Binding-site contacts:
Ligand atom C7 contacts residue ASN154 of chain 37.E at 3.6 Å.
Ligand atom O5 contacts residue ASN154 of chain 37.E at 2.4 Å (h-bond).
Ligand atom C8 contacts residue ASN154 of chain 37.E at 4.0 Å.
Ligand atom N2 contacts residue ASN154 of chain 37.E at 2.9 Å (h-bond).
Ligand atom C5 contacts residue ASN154 of chain 37.E at 3.6 Å.
Ligand atom C1 contacts residue ASN154 of chain 37.E at 1.4 Å.
Ligand atom C4 contacts residue ASN154 of chain 37.E at 4.2 Å.
Ligand atom O5 contacts residue SER157 of chain 37.E at 3.9 Å.
Ligand atom C2 contacts residue ASN154 of chain 37.E at 2.5 Å.
Ligand atom C1 contacts residue SER156 of chain 37.E at 4.5 Å.
Ligand atom O7 contacts residue ASN154 of chain 37.E at 4.0 Å.
Ligand atom C3 contacts residue ASN154 of chain 37.E at 3.8 Å.
Ligand atom C1 contacts residue SER157 of chain 37.E at 4.2 Å.

Sequence of chain 37.E:
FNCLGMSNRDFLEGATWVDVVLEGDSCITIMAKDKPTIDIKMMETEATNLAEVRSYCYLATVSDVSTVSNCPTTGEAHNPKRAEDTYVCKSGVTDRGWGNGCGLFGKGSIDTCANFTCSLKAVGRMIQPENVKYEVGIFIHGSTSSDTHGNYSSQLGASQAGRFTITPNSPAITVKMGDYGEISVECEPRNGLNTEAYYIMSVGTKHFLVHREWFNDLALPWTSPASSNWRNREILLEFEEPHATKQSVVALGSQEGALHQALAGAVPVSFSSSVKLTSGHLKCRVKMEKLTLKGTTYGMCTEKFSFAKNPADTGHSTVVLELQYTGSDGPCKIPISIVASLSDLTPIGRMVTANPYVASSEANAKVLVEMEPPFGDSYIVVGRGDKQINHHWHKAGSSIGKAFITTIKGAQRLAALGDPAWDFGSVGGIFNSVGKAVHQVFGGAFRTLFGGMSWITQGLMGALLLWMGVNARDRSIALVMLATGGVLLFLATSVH

A protein and the small-molecule ligand that binds it are described below.
Small molecule (SMILES): CC(=O)N[C@@H]1[C@@H](O)[C@H](O)[C@@H](CO)O[C@H]1O